Sequence of chain 1.C:
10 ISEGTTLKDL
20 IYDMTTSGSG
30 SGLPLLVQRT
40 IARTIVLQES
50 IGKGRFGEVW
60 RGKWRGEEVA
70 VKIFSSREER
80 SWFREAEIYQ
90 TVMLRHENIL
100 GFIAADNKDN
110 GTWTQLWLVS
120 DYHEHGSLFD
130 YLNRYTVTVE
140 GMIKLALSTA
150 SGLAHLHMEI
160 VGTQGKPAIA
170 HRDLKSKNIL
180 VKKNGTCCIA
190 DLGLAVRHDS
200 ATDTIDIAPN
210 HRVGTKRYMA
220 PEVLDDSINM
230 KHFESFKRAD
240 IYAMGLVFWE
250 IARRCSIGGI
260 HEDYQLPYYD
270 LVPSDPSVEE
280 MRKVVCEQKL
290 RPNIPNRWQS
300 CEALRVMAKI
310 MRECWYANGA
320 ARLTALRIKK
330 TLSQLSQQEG

This small molecule binds to this protein.
Small molecule (SMILES): CCN(C)C(=O)c1ccc2c(c1)NC(=O)/C2=C(\Nc1ccc(CN2CCCCC2)cc1)c1ccccc1

Binding-site contacts:
Ligand atom CAT contacts residue LEU117 of chain 1.C at 3.5 Å (hydrophobic).
Ligand atom CBB contacts residue VAL58 of chain 1.C at 3.6 Å (hydrophobic).
Ligand atom CAQ contacts residue GLY125 of chain 1.C at 3.5 Å.
Ligand atom CAE contacts residue GLY125 of chain 1.C at 3.6 Å.
Ligand atom CAV contacts residue ARG133 of chain 1.C at 3.3 Å.
Ligand atom NAI contacts residue GLU123 of chain 1.C at 3.5 Å (salt-bridge).
Ligand atom CAF contacts residue ILE50 of chain 1.C at 3.6 Å (hydrophobic).
Ligand atom CAT contacts residue GLU84 of chain 1.C at 3.2 Å.
Ligand atom OBE contacts residue ASP190 of chain 1.C at 3.6 Å (salt-bridge).
Ligand atom CAB contacts residue GLY51 of chain 1.C at 3.6 Å.
Ligand atom CAD contacts residue ILE50 of chain 1.C at 3.6 Å (hydrophobic).
Ligand atom NBI contacts residue ASP120 of chain 1.C at 3.6 Å (salt-bridge).
Ligand atom CAJ contacts residue ASP129 of chain 1.C at 3.6 Å.
Ligand atom CAK contacts residue GLU123 of chain 1.C at 3.4 Å.
Ligand atom OBE contacts residue GLU84 of chain 1.C at 3.5 Å (salt-bridge).
Ligand atom OBK contacts residue HIS122 of chain 1.C at 3.4 Å (h-bond).
Ligand atom CAM contacts residue LEU179 of chain 1.C at 3.7 Å (hydrophobic).
Ligand atom CAE contacts residue HIS122 of chain 1.C at 3.3 Å.
Ligand atom N25 contacts residue SER119 of chain 1.C at 3.6 Å (h-bond).
Ligand atom CAG contacts residue ILE50 of chain 1.C at 3.6 Å (hydrophobic).
Ligand atom OBK contacts residue TYR121 of chain 1.C at 3.4 Å.
Ligand atom CAE contacts residue TYR121 of chain 1.C at 3.5 Å (hydrophobic).
Ligand atom CBD contacts residue LEU179 of chain 1.C at 3.5 Å (hydrophobic).
Ligand atom NBI contacts residue ALA69 of chain 1.C at 3.5 Å.
Ligand atom C29 contacts residue SER119 of chain 1.C at 3.1 Å.
Ligand atom C29 contacts residue LEU117 of chain 1.C at 3.7 Å (hydrophobic).
Ligand atom CAW contacts residue ARG133 of chain 1.C at 3.3 Å.
Ligand atom C29 contacts residue LYS71 of chain 1.C at 3.5 Å.
Ligand atom C21 contacts residue LEU99 of chain 1.C at 3.6 Å (hydrophobic).
Ligand atom CAL contacts residue ASP129 of chain 1.C at 3.6 Å.
Ligand atom CAO contacts residue LEU179 of chain 1.C at 3.6 Å (hydrophobic).
Ligand atom OBE contacts residue LEU99 of chain 1.C at 3.5 Å.
Ligand atom CBH contacts residue LEU179 of chain 1.C at 3.5 Å (hydrophobic).
Ligand atom CAJ contacts residue HIS124 of chain 1.C at 3.4 Å.
Ligand atom CAX contacts residue SER119 of chain 1.C at 3.7 Å.
Ligand atom CAR contacts residue GLY125 of chain 1.C at 3.6 Å.
Ligand atom NBI contacts residue LEU179 of chain 1.C at 3.6 Å.
Ligand atom CBG contacts residue LEU99 of chain 1.C at 3.7 Å (hydrophobic).
Ligand atom CAD contacts residue VAL58 of chain 1.C at 3.6 Å (hydrophobic).
Ligand atom CBG contacts residue SER119 of chain 1.C at 3.3 Å.